A protein and the small-molecule ligand that binds it are described below.
Small molecule (SMILES): N[C@@H](Cn1ccc(=O)[nH]c1=O)C(=O)O

Binding-site contacts:
Ligand atom O92 contacts residue SER142 of chain 1.A at 3.0 Å (h-bond).
Ligand atom O2 contacts residue GLY141 of chain 1.A at 3.6 Å.
Ligand atom N3 contacts residue THR143 of chain 1.A at 2.8 Å (h-bond).
Ligand atom O91 contacts residue TYR61 of chain 1.A at 3.6 Å.
Ligand atom C4 contacts residue THR143 of chain 1.A at 3.8 Å.
Ligand atom O2 contacts residue SER142 of chain 1.A at 3.1 Å (h-bond).
Ligand atom C5 contacts residue MET196 of chain 1.A at 3.6 Å (hydrophobic).
Ligand atom C6 contacts residue LEU138 of chain 1.A at 3.9 Å (hydrophobic).
Ligand atom O4 contacts residue GLU193 of chain 1.A at 3.0 Å (salt-bridge).
Ligand atom C2 contacts residue GLU193 of chain 1.A at 3.8 Å.
Ligand atom O92 contacts residue ARG96 of chain 1.A at 2.9 Å (salt-bridge).
Ligand atom C9 contacts residue SER142 of chain 1.A at 3.5 Å.
Ligand atom N8 contacts residue GLU193 of chain 1.A at 3.0 Å (salt-bridge).
Ligand atom C5 contacts residue GLU193 of chain 1.A at 3.5 Å.
Ligand atom N3 contacts residue GLU193 of chain 1.A at 3.7 Å.
Ligand atom O91 contacts residue LEU90 of chain 1.A at 3.6 Å.
Ligand atom C2 contacts residue THR143 of chain 1.A at 3.3 Å.
Ligand atom C9 contacts residue ARG96 of chain 1.A at 3.4 Å.
Ligand atom N1 contacts residue GLU193 of chain 1.A at 3.6 Å (salt-bridge).
Ligand atom C9 contacts residue TYR61 of chain 1.A at 3.7 Å (hydrophobic).
Ligand atom N8 contacts residue THR91 of chain 1.A at 3.0 Å (h-bond).
Ligand atom C6 contacts residue GLU193 of chain 1.A at 3.3 Å.
Ligand atom C8 contacts residue GLU193 of chain 1.A at 3.5 Å.
Ligand atom O91 contacts residue ARG96 of chain 1.A at 2.8 Å (salt-bridge).
Ligand atom C7 contacts residue TYR61 of chain 1.A at 3.6 Å (hydrophobic).
Ligand atom C2 contacts residue LEU138 of chain 1.A at 3.8 Å (hydrophobic).
Ligand atom C8 contacts residue SER142 of chain 1.A at 3.4 Å.
Ligand atom N8 contacts residue PRO89 of chain 1.A at 2.8 Å (h-bond).
Ligand atom O4 contacts residue LEU192 of chain 1.A at 3.1 Å.
Ligand atom C9 contacts residue THR91 of chain 1.A at 3.7 Å.
Ligand atom O91 contacts residue THR91 of chain 1.A at 2.9 Å (h-bond).
Ligand atom O91 contacts residue PRO89 of chain 1.A at 3.9 Å.
Ligand atom C8 contacts residue THR91 of chain 1.A at 3.5 Å.
Ligand atom C4 contacts residue GLU193 of chain 1.A at 3.6 Å.
Ligand atom O92 contacts residue GLY141 of chain 1.A at 3.4 Å.
Ligand atom O2 contacts residue THR143 of chain 1.A at 3.0 Å (h-bond).
Ligand atom C6 contacts residue MET196 of chain 1.A at 3.7 Å (hydrophobic).
Ligand atom N8 contacts residue TYR220 of chain 1.A at 3.8 Å.
Ligand atom N1 contacts residue LEU138 of chain 1.A at 3.6 Å.
Ligand atom O92 contacts residue TYR61 of chain 1.A at 3.6 Å.

Sequence of chain 1.A:
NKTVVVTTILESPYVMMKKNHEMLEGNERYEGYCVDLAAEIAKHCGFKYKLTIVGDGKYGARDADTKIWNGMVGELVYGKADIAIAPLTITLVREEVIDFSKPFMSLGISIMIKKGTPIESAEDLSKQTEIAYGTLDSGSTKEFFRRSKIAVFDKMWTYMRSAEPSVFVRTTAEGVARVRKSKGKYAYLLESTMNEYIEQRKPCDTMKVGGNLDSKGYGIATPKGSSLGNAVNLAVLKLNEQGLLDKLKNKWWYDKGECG